Binding-site contacts:
Ligand atom O7 contacts residue ASN74 of chain 1.H at 3.0 Å (h-bond).
Ligand atom C1 contacts residue ASN74 of chain 1.H at 1.4 Å.
Ligand atom O5 contacts residue ASN74 of chain 1.H at 2.3 Å (h-bond).
Ligand atom C5 contacts residue ASN74 of chain 1.H at 3.6 Å.
Ligand atom N2 contacts residue ASN74 of chain 1.H at 2.9 Å (h-bond).
Ligand atom C6 contacts residue HIS77 of chain 1.H at 3.7 Å.
Ligand atom C4 contacts residue ASN74 of chain 1.H at 4.2 Å.
Ligand atom C8 contacts residue ASN74 of chain 1.H at 4.4 Å.
Ligand atom C7 contacts residue ASN74 of chain 1.H at 3.2 Å.
Ligand atom O5 contacts residue SER76 of chain 1.H at 3.6 Å (h-bond).
Ligand atom C1 contacts residue SER76 of chain 1.H at 3.5 Å.
Ligand atom C6 contacts residue SER76 of chain 1.H at 3.9 Å.
Ligand atom C5 contacts residue SER76 of chain 1.H at 3.5 Å.
Ligand atom O6 contacts residue HIS77 of chain 1.H at 4.2 Å.
Ligand atom C2 contacts residue ASN74 of chain 1.H at 2.5 Å.
Ligand atom C3 contacts residue ASN74 of chain 1.H at 3.8 Å.

The small molecule below binds the protein below.
Small molecule (SMILES): CC(=O)N[C@@H]1[C@@H](O)[C@H](O)[C@@H](CO)O[C@H]1O

Sequence of chain 1.H:
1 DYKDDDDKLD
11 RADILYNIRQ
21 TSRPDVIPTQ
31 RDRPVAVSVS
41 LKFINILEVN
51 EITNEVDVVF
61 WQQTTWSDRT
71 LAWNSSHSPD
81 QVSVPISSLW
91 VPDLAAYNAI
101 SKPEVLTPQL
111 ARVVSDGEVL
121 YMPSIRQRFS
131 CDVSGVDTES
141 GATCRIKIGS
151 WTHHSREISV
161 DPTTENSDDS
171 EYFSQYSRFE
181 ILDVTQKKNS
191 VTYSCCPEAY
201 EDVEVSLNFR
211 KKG